The protein below binds the small molecule below.
Small molecule (SMILES): O=C(O)CCC(=O)C(=O)O

Binding-site contacts:
Ligand atom O4 contacts residue ARG227 of chain 1.A at 2.8 Å (salt-bridge).
Ligand atom C4 contacts residue TRP113 of chain 1.A at 3.6 Å (hydrophobic).
Ligand atom C1 contacts residue ASP118 of chain 1.A at 4.2 Å.
Ligand atom O2 contacts residue FE1 of chain 1.D at 3.9 Å.
Ligand atom O2 contacts residue TRP113 of chain 1.A at 3.5 Å.
Ligand atom C3 contacts residue LEU150 of chain 1.A at 4.2 Å (hydrophobic).
Ligand atom O4 contacts residue TRP113 of chain 1.A at 4.0 Å.
Ligand atom O1 contacts residue LYS101 of chain 1.A at 4.0 Å.
Ligand atom O5 contacts residue HIS116 of chain 1.A at 3.2 Å (h-bond).
Ligand atom C5 contacts residue SER218 of chain 1.A at 3.7 Å.
Ligand atom O1 contacts residue ASP118 of chain 1.A at 2.9 Å (salt-bridge).
Ligand atom C5 contacts residue TRP113 of chain 1.A at 4.0 Å (hydrophobic).
Ligand atom C2 contacts residue HIS116 of chain 1.A at 3.9 Å.
Ligand atom C1 contacts residue HIS116 of chain 1.A at 3.9 Å.
Ligand atom C2 contacts residue FE1 of chain 1.D at 2.8 Å.
Ligand atom C1 contacts residue FE1 of chain 1.D at 2.7 Å.
Ligand atom O4 contacts residue LEU150 of chain 1.A at 3.5 Å.
Ligand atom O4 contacts residue SER218 of chain 1.A at 2.7 Å (h-bond).
Ligand atom O5 contacts residue FE1 of chain 1.D at 2.1 Å.
Ligand atom C3 contacts residue ASN103 of chain 1.A at 3.1 Å.
Ligand atom C1 contacts residue LYS101 of chain 1.A at 3.8 Å.
Ligand atom C4 contacts residue ASN103 of chain 1.A at 3.9 Å.
Ligand atom O3 contacts residue ASN103 of chain 1.A at 2.9 Å (h-bond).
Ligand atom C3 contacts residue TRP113 of chain 1.A at 3.9 Å (hydrophobic).
Ligand atom C5 contacts residue ASN103 of chain 1.A at 3.7 Å.
Ligand atom C5 contacts residue LEU150 of chain 1.A at 3.6 Å (hydrophobic).
Ligand atom O2 contacts residue LYS101 of chain 1.A at 3.0 Å (salt-bridge).
Ligand atom C5 contacts residue ARG227 of chain 1.A at 3.5 Å.
Ligand atom C4 contacts residue SER218 of chain 1.A at 4.0 Å.
Ligand atom O3 contacts residue ARG227 of chain 1.A at 2.8 Å (salt-bridge).
Ligand atom O1 contacts residue FE1 of chain 1.D at 1.8 Å.
Ligand atom O2 contacts residue ASN103 of chain 1.A at 3.6 Å.
Ligand atom O1 contacts residue HIS216 of chain 1.A at 3.8 Å.
Ligand atom O1 contacts residue HIS116 of chain 1.A at 3.1 Å (h-bond).
Ligand atom C2 contacts residue TRP113 of chain 1.A at 3.8 Å (hydrophobic).
Ligand atom C2 contacts residue HIS216 of chain 1.A at 3.9 Å.
Ligand atom C1 contacts residue TRP113 of chain 1.A at 3.6 Å (hydrophobic).
Ligand atom C4 contacts residue LEU150 of chain 1.A at 3.5 Å (hydrophobic).
Ligand atom O4 contacts residue LYS105 of chain 1.A at 3.5 Å (salt-bridge).
Ligand atom O5 contacts residue HIS216 of chain 1.A at 2.8 Å (h-bond).

Sequence of chain 1.A:
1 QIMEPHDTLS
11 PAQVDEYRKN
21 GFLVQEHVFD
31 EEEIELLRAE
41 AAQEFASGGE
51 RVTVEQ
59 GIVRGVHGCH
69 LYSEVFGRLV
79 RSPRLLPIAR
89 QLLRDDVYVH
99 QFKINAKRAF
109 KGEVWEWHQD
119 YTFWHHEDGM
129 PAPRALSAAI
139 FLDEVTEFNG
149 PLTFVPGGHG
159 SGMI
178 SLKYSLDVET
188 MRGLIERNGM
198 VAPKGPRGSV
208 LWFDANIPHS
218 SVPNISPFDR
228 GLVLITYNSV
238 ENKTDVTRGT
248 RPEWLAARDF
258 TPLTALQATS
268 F